Sequence of chain 1.H:
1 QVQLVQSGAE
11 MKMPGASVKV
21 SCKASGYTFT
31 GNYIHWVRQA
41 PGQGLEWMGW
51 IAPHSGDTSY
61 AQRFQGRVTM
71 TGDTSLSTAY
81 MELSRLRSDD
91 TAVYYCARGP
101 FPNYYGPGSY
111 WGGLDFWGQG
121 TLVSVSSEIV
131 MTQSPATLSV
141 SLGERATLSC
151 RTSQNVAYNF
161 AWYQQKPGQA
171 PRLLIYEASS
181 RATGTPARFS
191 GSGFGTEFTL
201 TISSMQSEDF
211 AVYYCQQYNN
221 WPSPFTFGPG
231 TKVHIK

Sequence of chain 1.D:
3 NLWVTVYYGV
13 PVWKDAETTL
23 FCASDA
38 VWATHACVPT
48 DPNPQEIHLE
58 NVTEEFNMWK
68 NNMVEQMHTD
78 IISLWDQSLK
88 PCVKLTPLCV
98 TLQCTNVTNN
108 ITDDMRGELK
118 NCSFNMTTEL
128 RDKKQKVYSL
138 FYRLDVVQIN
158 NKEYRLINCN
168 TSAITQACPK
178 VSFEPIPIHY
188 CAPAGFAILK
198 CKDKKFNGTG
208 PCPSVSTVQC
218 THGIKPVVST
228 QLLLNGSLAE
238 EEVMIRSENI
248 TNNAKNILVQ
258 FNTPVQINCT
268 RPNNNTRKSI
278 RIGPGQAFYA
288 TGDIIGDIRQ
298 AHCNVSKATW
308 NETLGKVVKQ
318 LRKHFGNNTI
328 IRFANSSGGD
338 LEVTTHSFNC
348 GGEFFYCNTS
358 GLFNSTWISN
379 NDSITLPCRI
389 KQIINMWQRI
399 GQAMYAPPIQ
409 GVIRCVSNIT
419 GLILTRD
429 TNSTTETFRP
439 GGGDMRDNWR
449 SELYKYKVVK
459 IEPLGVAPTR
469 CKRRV

This small molecule binds to this protein.
Small molecule (SMILES): CC(=O)N[C@H]1[C@H](O[C@H]2[C@H](O)[C@@H](NC(C)=O)CO[C@@H]2CO)O[C@H](CO)[C@@H](O[C@@H]2O[C@H](CO[C@H]3O[C@H](CO[C@H]4O[C@H](CO)[C@@H](O)[C@H](O)[C@@H]4O)[C@@H](O)[C@H](O[C@H]4O[C@H](CO)[C@@H](O)[C@H](O)[C@@H]4O)[C@@H]3O)[C@@H](O)[C@H](O[C@H]3O[C@H](CO)[C@@H](O)[C@H](O)[C@@H]3O)[C@@H]2O)[C@@H]1O

Binding-site contacts:
Ligand atom O7 contacts residue ASN271 of chain 1.D at 3.5 Å (h-bond).
Ligand atom O4 contacts residue THR30 of chain 1.H at 4.2 Å.
Ligand atom C2 contacts residue THR30 of chain 1.H at 3.5 Å.
Ligand atom O2 contacts residue GLN408 of chain 1.D at 3.5 Å (h-bond).
Ligand atom C4 contacts residue THR74 of chain 1.H at 3.7 Å.
Ligand atom C2 contacts residue ASN271 of chain 1.D at 1.9 Å.
Ligand atom O2 contacts residue THR74 of chain 1.H at 4.1 Å.
Ligand atom N2 contacts residue HIS54 of chain 1.H at 4.0 Å.
Ligand atom C1 contacts residue ASN271 of chain 1.D at 1.1 Å.
Ligand atom C7 contacts residue VAL410 of chain 1.D at 4.2 Å (hydrophobic).
Ligand atom C2 contacts residue HIS54 of chain 1.H at 4.2 Å.
Ligand atom C3 contacts residue THR74 of chain 1.H at 3.4 Å.
Ligand atom C6 contacts residue THR30 of chain 1.H at 3.4 Å.
Ligand atom C4 contacts residue ASN271 of chain 1.D at 3.9 Å.
Ligand atom C1 contacts residue THR30 of chain 1.H at 3.6 Å.
Ligand atom C4 contacts residue THR30 of chain 1.H at 3.1 Å.
Ligand atom O6 contacts residue ILE292 of chain 1.D at 4.0 Å.
Ligand atom C8 contacts residue ASN271 of chain 1.D at 3.2 Å.
Ligand atom O4 contacts residue THR74 of chain 1.H at 3.2 Å.
Ligand atom O6 contacts residue THR273 of chain 1.D at 4.1 Å.
Ligand atom C6 contacts residue THR28 of chain 1.H at 3.7 Å.
Ligand atom C3 contacts residue THR30 of chain 1.H at 3.8 Å.
Ligand atom C6 contacts residue ASN271 of chain 1.D at 4.1 Å.
Ligand atom O5 contacts residue SER75 of chain 1.H at 3.9 Å.
Ligand atom N2 contacts residue ASN271 of chain 1.D at 2.3 Å (h-bond).
Ligand atom O3 contacts residue THR30 of chain 1.H at 3.4 Å (h-bond).
Ligand atom C8 contacts residue VAL410 of chain 1.D at 3.1 Å (hydrophobic).
Ligand atom C5 contacts residue ASN271 of chain 1.D at 3.4 Å.
Ligand atom C6 contacts residue ILE292 of chain 1.D at 3.6 Å (hydrophobic).
Ligand atom C7 contacts residue ASN271 of chain 1.D at 2.7 Å.
Ligand atom O6 contacts residue ASN271 of chain 1.D at 3.9 Å.
Ligand atom C3 contacts residue ASN271 of chain 1.D at 3.3 Å.
Ligand atom O3 contacts residue THR74 of chain 1.H at 3.6 Å.
Ligand atom O5 contacts residue ASN271 of chain 1.D at 2.3 Å (h-bond).
Ligand atom O3 contacts residue GLN408 of chain 1.D at 3.3 Å (h-bond).
Ligand atom C5 contacts residue THR30 of chain 1.H at 3.2 Å.
Ligand atom O7 contacts residue THR74 of chain 1.H at 3.5 Å (h-bond).
Ligand atom C6 contacts residue SER75 of chain 1.H at 3.5 Å.
Ligand atom O5 contacts residue THR30 of chain 1.H at 2.8 Å.
Ligand atom C5 contacts residue THR74 of chain 1.H at 4.2 Å.